Sequence of chain 1.C:
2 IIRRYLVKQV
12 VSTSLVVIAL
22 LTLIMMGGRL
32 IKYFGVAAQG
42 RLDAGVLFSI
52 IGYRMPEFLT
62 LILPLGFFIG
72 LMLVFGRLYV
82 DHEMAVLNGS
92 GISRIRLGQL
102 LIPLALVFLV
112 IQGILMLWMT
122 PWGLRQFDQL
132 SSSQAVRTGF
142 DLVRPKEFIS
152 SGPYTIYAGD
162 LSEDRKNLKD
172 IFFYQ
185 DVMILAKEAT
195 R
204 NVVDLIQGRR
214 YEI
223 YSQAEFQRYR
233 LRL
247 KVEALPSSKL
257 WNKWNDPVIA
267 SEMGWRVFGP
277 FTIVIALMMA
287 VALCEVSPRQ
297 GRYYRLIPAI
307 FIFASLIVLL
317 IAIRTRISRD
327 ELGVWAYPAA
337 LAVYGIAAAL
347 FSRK

Sequence of chain 1.D:
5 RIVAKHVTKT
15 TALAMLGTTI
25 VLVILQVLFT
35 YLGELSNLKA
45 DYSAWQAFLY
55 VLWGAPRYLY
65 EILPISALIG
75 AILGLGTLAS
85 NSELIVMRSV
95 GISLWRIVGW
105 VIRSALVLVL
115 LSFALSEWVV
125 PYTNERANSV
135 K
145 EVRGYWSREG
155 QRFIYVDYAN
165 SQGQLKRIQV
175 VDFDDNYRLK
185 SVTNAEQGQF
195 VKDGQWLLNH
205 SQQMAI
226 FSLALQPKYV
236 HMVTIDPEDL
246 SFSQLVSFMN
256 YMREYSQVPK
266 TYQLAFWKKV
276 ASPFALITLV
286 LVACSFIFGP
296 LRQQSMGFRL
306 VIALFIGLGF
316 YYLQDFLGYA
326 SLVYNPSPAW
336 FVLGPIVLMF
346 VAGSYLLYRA

Binding-site contacts:
Ligand atom N48 contacts residue ARG320 of chain 1.C at 3.3 Å (salt-bridge).
Ligand atom O56 contacts residue THR321 of chain 1.C at 3.3 Å (h-bond).
Ligand atom C09 contacts residue WJW1 of chain 1.E at 3.7 Å.
Ligand atom N28 contacts residue ILE317 of chain 1.C at 3.5 Å.
Ligand atom C26 contacts residue SER40 of chain 1.D at 3.7 Å.
Ligand atom C51 contacts residue ILE317 of chain 1.C at 3.4 Å (hydrophobic).
Ligand atom N41 contacts residue GLU249 of chain 1.C at 3.4 Å (salt-bridge).
Ligand atom C52 contacts residue WJW1 of chain 1.E at 3.4 Å.
Ligand atom C25 contacts residue LEU36 of chain 1.D at 3.7 Å (hydrophobic).
Ligand atom N41 contacts residue LEU125 of chain 1.C at 3.8 Å.
Ligand atom CL14 contacts residue WJW1 of chain 1.E at 3.8 Å.
Ligand atom C40 contacts residue GLU58 of chain 1.C at 3.3 Å.
Ligand atom C24 contacts residue LEU36 of chain 1.D at 3.5 Å (hydrophobic).
Ligand atom C06 contacts residue WJW1 of chain 1.E at 3.2 Å.
Ligand atom C20 contacts residue THR321 of chain 1.C at 3.3 Å.
Ligand atom C34 contacts residue WJW1 of chain 1.E at 3.5 Å.
Ligand atom N23 contacts residue LEU39 of chain 1.D at 3.5 Å.
Ligand atom N41 contacts residue GLU58 of chain 1.C at 2.5 Å (salt-bridge).
Ligand atom C49 contacts residue GLU249 of chain 1.C at 3.8 Å.
Ligand atom C53 contacts residue WJW1 of chain 1.E at 3.6 Å.
Ligand atom C49 contacts residue ARG320 of chain 1.C at 3.5 Å.
Ligand atom C19 contacts residue ALA318 of chain 1.C at 3.8 Å (hydrophobic).
Ligand atom C26 contacts residue LEU36 of chain 1.D at 3.5 Å (hydrophobic).
Ligand atom C47 contacts residue ARG320 of chain 1.C at 3.6 Å.
Ligand atom C52 contacts residue ILE317 of chain 1.C at 3.8 Å (hydrophobic).
Ligand atom N07 contacts residue WJW1 of chain 1.E at 2.6 Å (h-bond).
Ligand atom C31 contacts residue WJW1 of chain 1.E at 3.4 Å.
Ligand atom C40 contacts residue GLU249 of chain 1.C at 3.5 Å.
Ligand atom CL14 contacts residue VAL314 of chain 1.C at 3.6 Å.
Ligand atom C19 contacts residue THR321 of chain 1.C at 3.2 Å.
Ligand atom C30 contacts residue WJW1 of chain 1.E at 3.7 Å.
Ligand atom C29 contacts residue WJW1 of chain 1.E at 3.9 Å.
Ligand atom N35 contacts residue WJW1 of chain 1.E at 3.7 Å.
Ligand atom C29 contacts residue ILE317 of chain 1.C at 3.4 Å (hydrophobic).
Ligand atom C47 contacts residue GLU249 of chain 1.C at 3.1 Å.
Ligand atom N48 contacts residue GLU249 of chain 1.C at 2.6 Å (salt-bridge).
Ligand atom C53 contacts residue TRP271 of chain 1.C at 3.6 Å (hydrophobic).
Ligand atom C15 contacts residue VAL314 of chain 1.C at 3.7 Å (hydrophobic).
Ligand atom C39 contacts residue GLU58 of chain 1.C at 3.1 Å.
Ligand atom C08 contacts residue WJW1 of chain 1.E at 3.5 Å.

The protein below binds the small molecule below.
Small molecule (SMILES): CN1C(=O)[C@H](CCCCN)NC(=O)[C@H](CCCN)NCc2cccnc2Sc2c(Cl)ccc(-c3ccc(N)nc3)c2CNC(=O)[C@@H]1Cc1c[nH]c2ccccc12